Sequence of chain 1.C:
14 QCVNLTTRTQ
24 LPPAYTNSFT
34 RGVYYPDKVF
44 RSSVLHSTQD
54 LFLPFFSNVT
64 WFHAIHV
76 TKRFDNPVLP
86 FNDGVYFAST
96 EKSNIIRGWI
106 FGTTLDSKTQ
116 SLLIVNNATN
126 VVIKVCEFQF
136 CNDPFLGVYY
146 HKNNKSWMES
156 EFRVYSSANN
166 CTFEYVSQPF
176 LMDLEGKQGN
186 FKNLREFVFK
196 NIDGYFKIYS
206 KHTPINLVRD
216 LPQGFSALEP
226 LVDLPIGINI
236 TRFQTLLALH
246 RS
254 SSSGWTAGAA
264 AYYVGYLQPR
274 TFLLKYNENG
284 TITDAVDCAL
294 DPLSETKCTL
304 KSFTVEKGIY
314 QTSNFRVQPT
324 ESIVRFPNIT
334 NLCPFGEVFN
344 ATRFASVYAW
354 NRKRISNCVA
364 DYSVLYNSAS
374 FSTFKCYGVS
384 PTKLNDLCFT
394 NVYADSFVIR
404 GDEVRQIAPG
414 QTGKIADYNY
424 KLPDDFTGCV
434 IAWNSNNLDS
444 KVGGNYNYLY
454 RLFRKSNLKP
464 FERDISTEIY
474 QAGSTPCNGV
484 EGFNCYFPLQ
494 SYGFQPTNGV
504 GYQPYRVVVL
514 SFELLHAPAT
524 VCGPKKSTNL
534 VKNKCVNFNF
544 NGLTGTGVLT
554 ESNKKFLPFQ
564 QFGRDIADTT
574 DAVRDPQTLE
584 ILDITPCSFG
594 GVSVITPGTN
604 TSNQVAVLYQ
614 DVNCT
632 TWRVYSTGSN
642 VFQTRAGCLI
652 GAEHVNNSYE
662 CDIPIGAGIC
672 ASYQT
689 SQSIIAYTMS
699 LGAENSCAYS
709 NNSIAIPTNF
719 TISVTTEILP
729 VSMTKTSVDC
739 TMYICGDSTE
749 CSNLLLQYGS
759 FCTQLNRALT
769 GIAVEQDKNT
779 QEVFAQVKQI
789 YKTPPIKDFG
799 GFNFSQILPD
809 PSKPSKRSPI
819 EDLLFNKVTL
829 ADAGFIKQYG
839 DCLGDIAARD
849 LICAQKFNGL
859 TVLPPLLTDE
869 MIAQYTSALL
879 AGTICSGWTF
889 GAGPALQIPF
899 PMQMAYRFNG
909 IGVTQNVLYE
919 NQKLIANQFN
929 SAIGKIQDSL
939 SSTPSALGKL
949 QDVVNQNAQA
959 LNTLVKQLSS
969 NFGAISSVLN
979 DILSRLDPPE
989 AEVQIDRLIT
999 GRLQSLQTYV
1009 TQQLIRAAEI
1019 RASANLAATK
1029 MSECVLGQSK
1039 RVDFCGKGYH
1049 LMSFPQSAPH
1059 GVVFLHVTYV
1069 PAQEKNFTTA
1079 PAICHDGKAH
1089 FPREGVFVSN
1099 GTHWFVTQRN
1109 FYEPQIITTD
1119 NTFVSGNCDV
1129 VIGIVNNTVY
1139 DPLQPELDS

The protein below binds the small molecule below.
Small molecule (SMILES): CC(=O)N[C@@H]1[C@@H](O)[C@H](O)[C@@H](CO)O[C@H]1O

Binding-site contacts:
Ligand atom C5 contacts residue ASN709 of chain 1.C at 3.8 Å.
Ligand atom O7 contacts residue ASN709 of chain 1.C at 3.1 Å (h-bond).
Ligand atom N2 contacts residue ASN709 of chain 1.C at 2.9 Å (h-bond).
Ligand atom C3 contacts residue ASN709 of chain 1.C at 3.9 Å.
Ligand atom C8 contacts residue ASN710 of chain 1.C at 4.0 Å.
Ligand atom C4 contacts residue ASN709 of chain 1.C at 4.3 Å.
Ligand atom O5 contacts residue ASN709 of chain 1.C at 2.5 Å (h-bond).
Ligand atom C1 contacts residue ASN709 of chain 1.C at 1.5 Å.
Ligand atom C2 contacts residue ASN709 of chain 1.C at 2.5 Å.
Ligand atom C8 contacts residue ASN709 of chain 1.C at 3.6 Å.
Ligand atom C7 contacts residue ASN709 of chain 1.C at 3.2 Å.